Sequence of chain 1.B:
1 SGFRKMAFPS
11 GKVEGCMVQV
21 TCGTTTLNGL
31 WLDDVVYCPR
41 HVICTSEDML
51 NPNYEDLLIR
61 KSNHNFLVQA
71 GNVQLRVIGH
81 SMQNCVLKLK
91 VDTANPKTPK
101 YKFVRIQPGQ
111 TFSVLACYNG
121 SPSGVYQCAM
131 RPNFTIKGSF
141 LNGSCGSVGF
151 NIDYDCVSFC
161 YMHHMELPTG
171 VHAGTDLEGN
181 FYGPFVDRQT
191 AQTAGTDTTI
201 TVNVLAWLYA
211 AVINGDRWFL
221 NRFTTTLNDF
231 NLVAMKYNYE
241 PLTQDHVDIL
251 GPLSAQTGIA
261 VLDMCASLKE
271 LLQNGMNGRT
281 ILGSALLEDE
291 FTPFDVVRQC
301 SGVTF

Sequence of chain 1.A:
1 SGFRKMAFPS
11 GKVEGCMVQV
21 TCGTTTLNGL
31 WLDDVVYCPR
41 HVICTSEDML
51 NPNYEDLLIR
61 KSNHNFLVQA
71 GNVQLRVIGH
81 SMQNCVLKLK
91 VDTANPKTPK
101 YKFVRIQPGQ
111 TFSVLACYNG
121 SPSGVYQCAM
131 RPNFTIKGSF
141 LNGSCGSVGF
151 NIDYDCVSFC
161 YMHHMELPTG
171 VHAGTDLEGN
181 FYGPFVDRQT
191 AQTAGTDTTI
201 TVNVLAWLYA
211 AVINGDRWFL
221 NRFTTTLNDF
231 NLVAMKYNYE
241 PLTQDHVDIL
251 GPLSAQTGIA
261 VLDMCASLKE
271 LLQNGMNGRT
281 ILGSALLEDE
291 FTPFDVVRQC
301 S

The small molecule below binds the protein below.
Small molecule (SMILES): [H]/N=C/[C@H](C[C@@H]1CCNC1=O)NC(=O)[C@@H]1[C@@H]2[C@H](CN1C(=O)[C@@H](NC(=O)C(F)(F)F)C(C)(C)C)C2(C)C

Binding-site contacts:
Ligand atom C4 contacts residue HIS163 of chain 1.A at 3.8 Å.
Ligand atom N5 contacts residue SER144 of chain 1.A at 3.5 Å (h-bond).
Ligand atom F1 contacts residue LEU167 of chain 1.A at 3.8 Å.
Ligand atom C8 contacts residue GLU166 of chain 1.A at 3.6 Å.
Ligand atom N5 contacts residue GLY143 of chain 1.A at 3.2 Å (h-bond).
Ligand atom C3 contacts residue CYS145 of chain 1.A at 1.8 Å (hydrophobic).
Ligand atom N2 contacts residue PHE140 of chain 1.A at 3.4 Å (h-bond).
Ligand atom N1 contacts residue HIS164 of chain 1.A at 2.9 Å (h-bond).
Ligand atom C9 contacts residue MET165 of chain 1.A at 3.8 Å (hydrophobic).
Ligand atom O1 contacts residue GLU166 of chain 1.A at 3.6 Å.
Ligand atom F3 contacts residue MET165 of chain 1.A at 3.5 Å.
Ligand atom C4 contacts residue CYS145 of chain 1.A at 3.2 Å (hydrophobic).
Ligand atom F3 contacts residue GLU166 of chain 1.A at 3.1 Å.
Ligand atom O1 contacts residue PHE140 of chain 1.A at 3.5 Å.
Ligand atom C4 contacts residue SER144 of chain 1.A at 3.7 Å.
Ligand atom C9 contacts residue HIS164 of chain 1.A at 3.4 Å.
Ligand atom C19 contacts residue HIS41 of chain 1.A at 3.6 Å.
Ligand atom O3 contacts residue GLU166 of chain 1.A at 3.0 Å (salt-bridge).
Ligand atom F2 contacts residue THR190 of chain 1.A at 3.0 Å.
Ligand atom C22 contacts residue GLU166 of chain 1.A at 3.5 Å.
Ligand atom C8 contacts residue HIS163 of chain 1.A at 3.6 Å.
Ligand atom C2 contacts residue CYS145 of chain 1.A at 2.7 Å (hydrophobic).
Ligand atom F1 contacts residue GLU166 of chain 1.A at 3.2 Å.
Ligand atom F2 contacts residue GLN192 of chain 1.A at 3.5 Å.
Ligand atom F1 contacts residue PRO168 of chain 1.A at 3.6 Å.
Ligand atom C10 contacts residue GLN189 of chain 1.A at 3.4 Å.
Ligand atom O1 contacts residue HIS163 of chain 1.A at 2.6 Å (h-bond).
Ligand atom O1 contacts residue HIS172 of chain 1.A at 3.5 Å.
Ligand atom N1 contacts residue CYS145 of chain 1.A at 2.8 Å (h-bond).
Ligand atom C16 contacts residue GLU166 of chain 1.A at 3.4 Å.
Ligand atom C6 contacts residue ASN142 of chain 1.A at 3.5 Å.
Ligand atom N2 contacts residue GLU166 of chain 1.A at 3.2 Å (salt-bridge).
Ligand atom C1 contacts residue HIS164 of chain 1.A at 3.6 Å.
Ligand atom F3 contacts residue LEU167 of chain 1.A at 3.5 Å.
Ligand atom N4 contacts residue GLU166 of chain 1.A at 2.9 Å (salt-bridge).
Ligand atom C14 contacts residue GLU166 of chain 1.A at 3.8 Å.
Ligand atom C21 contacts residue GLU166 of chain 1.A at 3.6 Å.
Ligand atom O3 contacts residue MET165 of chain 1.A at 3.4 Å.
Ligand atom O4 contacts residue GLN189 of chain 1.A at 2.9 Å.
Ligand atom N5 contacts residue CYS145 of chain 1.A at 2.8 Å (h-bond).